Binding-site contacts:
Ligand atom O5 contacts residue ASN47 of chain 27.F at 2.2 Å (h-bond).
Ligand atom C2 contacts residue ASN47 of chain 27.F at 2.6 Å.
Ligand atom O7 contacts residue ASN47 of chain 27.F at 3.9 Å.
Ligand atom C7 contacts residue ASN47 of chain 27.F at 3.8 Å.
Ligand atom C3 contacts residue ASN47 of chain 27.F at 3.9 Å.
Ligand atom C6 contacts residue ASN47 of chain 27.F at 4.0 Å.
Ligand atom N2 contacts residue ASN47 of chain 27.F at 3.2 Å (h-bond).
Ligand atom C5 contacts residue ASN47 of chain 27.F at 3.4 Å.
Ligand atom C4 contacts residue ASN47 of chain 27.F at 4.2 Å.
Ligand atom C1 contacts residue ASN47 of chain 27.F at 1.4 Å.

A small-molecule ligand and the protein it binds are described below.
Small molecule (SMILES): CC(=O)N[C@H]1[C@H](O[C@H]2[C@H](O)[C@@H](NC(C)=O)CO[C@@H]2CO)O[C@H](CO)[C@@H](O)[C@@H]1O

Sequence of chain 27.F:
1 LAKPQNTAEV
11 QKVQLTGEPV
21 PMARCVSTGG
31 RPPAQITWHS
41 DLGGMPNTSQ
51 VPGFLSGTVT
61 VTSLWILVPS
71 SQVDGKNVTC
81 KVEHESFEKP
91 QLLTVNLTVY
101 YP